Binding-site contacts:
Ligand atom C1 contacts residue ASN12 of chain 23.I at 2.1 Å.
Ligand atom C2 contacts residue ASN12 of chain 23.I at 3.2 Å.
Ligand atom N2 contacts residue ASN12 of chain 23.I at 3.8 Å.
Ligand atom C5 contacts residue ASN12 of chain 23.I at 4.0 Å.
Ligand atom O5 contacts residue ASN12 of chain 23.I at 2.6 Å (h-bond).
Ligand atom C7 contacts residue ASN12 of chain 23.I at 3.9 Å.
Ligand atom O7 contacts residue ASN12 of chain 23.I at 3.7 Å.

Sequence of chain 23.I:
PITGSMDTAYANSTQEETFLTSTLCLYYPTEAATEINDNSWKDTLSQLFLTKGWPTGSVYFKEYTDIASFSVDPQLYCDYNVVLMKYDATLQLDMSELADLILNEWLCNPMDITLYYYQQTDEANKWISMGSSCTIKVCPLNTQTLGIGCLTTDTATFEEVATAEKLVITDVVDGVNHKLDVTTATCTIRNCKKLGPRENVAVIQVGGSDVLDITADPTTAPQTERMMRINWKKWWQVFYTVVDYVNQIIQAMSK

This small molecule binds to this protein.
Small molecule (SMILES): CC(=O)N[C@H]1[C@H](O[C@H]2[C@H](O)[C@@H](NC(C)=O)CO[C@@H]2CO)O[C@H](CO)[C@@H](O)[C@@H]1O